Binding-site contacts:
Ligand atom O1P contacts residue GLY403 of chain 1.E at 3.6 Å.
Ligand atom O7 contacts residue LYS334 of chain 1.E at 2.9 Å (salt-bridge).
Ligand atom O2P contacts residue GLY403 of chain 1.E at 2.8 Å (h-bond).
Ligand atom O2 contacts residue THR173 of chain 1.E at 3.1 Å (h-bond).
Ligand atom O5P contacts residue HIS327 of chain 1.E at 2.8 Å (h-bond).
Ligand atom O6P contacts residue ARG295 of chain 1.E at 2.9 Å (salt-bridge).
Ligand atom C contacts residue GLU60 of chain 1.C at 3.4 Å.
Ligand atom O4 contacts residue SER379 of chain 1.E at 2.6 Å (h-bond).
Ligand atom C4 contacts residue SER379 of chain 1.E at 3.6 Å.
Ligand atom O1P contacts residue LYS175 of chain 1.E at 3.5 Å.
Ligand atom O4P contacts residue ARG295 of chain 1.E at 3.0 Å (salt-bridge).
Ligand atom O3P contacts residue GLY381 of chain 1.E at 2.9 Å (h-bond).
Ligand atom C2 contacts residue CA1 of chain 1.U at 3.3 Å.
Ligand atom C contacts residue CA1 of chain 1.U at 3.3 Å.
Ligand atom O3 contacts residue KCX201 of chain 1.E at 2.7 Å (h-bond).
Ligand atom O4P contacts residue LEU335 of chain 1.E at 3.3 Å.
Ligand atom O3 contacts residue CA1 of chain 1.U at 2.7 Å.
Ligand atom O5 contacts residue LEU335 of chain 1.E at 3.1 Å.
Ligand atom P1 contacts residue THR65 of chain 1.C at 3.5 Å.
Ligand atom O4 contacts residue GLY380 of chain 1.E at 3.3 Å.
Ligand atom O2 contacts residue LYS175 of chain 1.E at 3.0 Å (salt-bridge).
Ligand atom O3P contacts residue THR65 of chain 1.C at 3.5 Å (h-bond).
Ligand atom C3 contacts residue KCX201 of chain 1.E at 3.3 Å.
Ligand atom C3 contacts residue CA1 of chain 1.U at 3.5 Å.
Ligand atom O1P contacts residue GLY404 of chain 1.E at 2.6 Å (h-bond).
Ligand atom O7 contacts residue GLU60 of chain 1.C at 2.9 Å (salt-bridge).
Ligand atom O3P contacts residue TRP66 of chain 1.C at 3.3 Å.
Ligand atom O6 contacts residue GLU60 of chain 1.C at 3.0 Å (salt-bridge).
Ligand atom O3 contacts residue HIS294 of chain 1.E at 3.0 Å (h-bond).
Ligand atom O3P contacts residue LYS334 of chain 1.E at 2.9 Å (salt-bridge).
Ligand atom O3P contacts residue GLY380 of chain 1.E at 3.3 Å.
Ligand atom O1 contacts residue LYS334 of chain 1.E at 3.6 Å.
Ligand atom O6 contacts residue LYS177 of chain 1.E at 3.3 Å (salt-bridge).
Ligand atom O1P contacts residue THR65 of chain 1.C at 2.8 Å (h-bond).
Ligand atom O6 contacts residue ASN123 of chain 1.C at 3.0 Å (h-bond).
Ligand atom C1 contacts residue SER379 of chain 1.E at 3.6 Å.
Ligand atom O2 contacts residue CA1 of chain 1.U at 2.8 Å.
Ligand atom O6 contacts residue CA1 of chain 1.U at 2.7 Å.
Ligand atom C3 contacts residue SER379 of chain 1.E at 3.3 Å.
Ligand atom O1 contacts residue LYS175 of chain 1.E at 3.5 Å (salt-bridge).

Sequence of chain 1.C:
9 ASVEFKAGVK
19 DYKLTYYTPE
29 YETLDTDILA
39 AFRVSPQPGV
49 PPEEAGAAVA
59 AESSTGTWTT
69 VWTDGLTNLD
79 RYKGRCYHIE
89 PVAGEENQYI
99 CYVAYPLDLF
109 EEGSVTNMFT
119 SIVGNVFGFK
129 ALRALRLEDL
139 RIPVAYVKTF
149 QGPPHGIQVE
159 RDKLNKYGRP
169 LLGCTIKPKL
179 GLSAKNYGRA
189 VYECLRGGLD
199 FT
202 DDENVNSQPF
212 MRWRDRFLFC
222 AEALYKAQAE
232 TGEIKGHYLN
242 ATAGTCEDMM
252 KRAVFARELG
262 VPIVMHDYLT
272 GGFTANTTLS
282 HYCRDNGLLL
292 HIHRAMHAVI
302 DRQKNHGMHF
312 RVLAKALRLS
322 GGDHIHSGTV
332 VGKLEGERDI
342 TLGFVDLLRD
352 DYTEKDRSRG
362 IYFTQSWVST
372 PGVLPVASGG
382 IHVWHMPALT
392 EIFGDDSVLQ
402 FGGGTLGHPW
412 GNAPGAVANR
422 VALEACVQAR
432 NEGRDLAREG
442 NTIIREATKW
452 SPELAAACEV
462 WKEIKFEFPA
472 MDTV

Sequence of chain 1.E:
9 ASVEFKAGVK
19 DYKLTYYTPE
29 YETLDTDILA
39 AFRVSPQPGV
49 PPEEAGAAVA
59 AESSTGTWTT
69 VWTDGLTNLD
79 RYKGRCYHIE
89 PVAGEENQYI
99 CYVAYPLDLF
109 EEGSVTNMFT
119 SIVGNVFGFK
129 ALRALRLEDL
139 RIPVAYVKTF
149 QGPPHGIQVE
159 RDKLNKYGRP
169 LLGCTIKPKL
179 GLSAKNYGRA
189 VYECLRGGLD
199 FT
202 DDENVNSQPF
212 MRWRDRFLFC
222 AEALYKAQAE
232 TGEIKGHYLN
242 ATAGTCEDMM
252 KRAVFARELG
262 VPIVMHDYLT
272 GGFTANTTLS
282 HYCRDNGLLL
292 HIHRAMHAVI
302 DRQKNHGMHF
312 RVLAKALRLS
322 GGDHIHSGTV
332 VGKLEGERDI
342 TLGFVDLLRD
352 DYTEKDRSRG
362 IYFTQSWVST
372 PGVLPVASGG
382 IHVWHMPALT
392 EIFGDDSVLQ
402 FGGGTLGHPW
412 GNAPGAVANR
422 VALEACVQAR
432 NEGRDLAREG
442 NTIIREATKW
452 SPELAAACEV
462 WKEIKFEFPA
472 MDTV

A protein and the small-molecule ligand that binds it are described below.
Small molecule (SMILES): O=C(O)[C@@](O)(COP(=O)(O)O)[C@H](O)[C@H](O)COP(=O)(O)O